Binding-site contacts:
Ligand atom C7 contacts residue ASN149 of chain 1.A at 3.1 Å.
Ligand atom N2 contacts residue ASN231 of chain 1.A at 3.2 Å (h-bond).
Ligand atom C7 contacts residue ASN231 of chain 1.A at 3.3 Å.
Ligand atom C8 contacts residue ASN149 of chain 1.A at 3.9 Å.
Ligand atom C2 contacts residue ASN231 of chain 1.A at 4.0 Å.
Ligand atom C2 contacts residue PRO289 of chain 1.A at 4.3 Å (hydrophobic).
Ligand atom C1 contacts residue ASN149 of chain 1.A at 1.4 Å.
Ligand atom O5 contacts residue ASN149 of chain 1.A at 2.4 Å (h-bond).
Ligand atom C8 contacts residue ILE233 of chain 1.A at 3.6 Å (hydrophobic).
Ligand atom O7 contacts residue ASN231 of chain 1.A at 3.1 Å.
Ligand atom O7 contacts residue LEU226 of chain 1.A at 4.0 Å.
Ligand atom O3 contacts residue PRO289 of chain 1.A at 3.7 Å.
Ligand atom C8 contacts residue VAL154 of chain 1.A at 4.1 Å (hydrophobic).
Ligand atom C4 contacts residue ASN149 of chain 1.A at 4.3 Å.
Ligand atom N2 contacts residue ASN149 of chain 1.A at 3.0 Å (h-bond).
Ligand atom C8 contacts residue VAL287 of chain 1.A at 3.9 Å (hydrophobic).
Ligand atom C5 contacts residue ASN149 of chain 1.A at 3.7 Å.
Ligand atom C3 contacts residue ASN231 of chain 1.A at 3.6 Å.
Ligand atom C2 contacts residue ASN149 of chain 1.A at 2.5 Å.
Ligand atom O7 contacts residue ASN149 of chain 1.A at 3.2 Å (h-bond).
Ligand atom C3 contacts residue ASN149 of chain 1.A at 3.8 Å.
Ligand atom O3 contacts residue ASN231 of chain 1.A at 3.3 Å (h-bond).
Ligand atom C8 contacts residue ASN231 of chain 1.A at 4.2 Å.

The small molecule below binds the protein below.
Small molecule (SMILES): CC(=O)N[C@@H]1[C@@H](O)[C@H](O)[C@@H](CO)O[C@H]1O

Sequence of chain 1.A:
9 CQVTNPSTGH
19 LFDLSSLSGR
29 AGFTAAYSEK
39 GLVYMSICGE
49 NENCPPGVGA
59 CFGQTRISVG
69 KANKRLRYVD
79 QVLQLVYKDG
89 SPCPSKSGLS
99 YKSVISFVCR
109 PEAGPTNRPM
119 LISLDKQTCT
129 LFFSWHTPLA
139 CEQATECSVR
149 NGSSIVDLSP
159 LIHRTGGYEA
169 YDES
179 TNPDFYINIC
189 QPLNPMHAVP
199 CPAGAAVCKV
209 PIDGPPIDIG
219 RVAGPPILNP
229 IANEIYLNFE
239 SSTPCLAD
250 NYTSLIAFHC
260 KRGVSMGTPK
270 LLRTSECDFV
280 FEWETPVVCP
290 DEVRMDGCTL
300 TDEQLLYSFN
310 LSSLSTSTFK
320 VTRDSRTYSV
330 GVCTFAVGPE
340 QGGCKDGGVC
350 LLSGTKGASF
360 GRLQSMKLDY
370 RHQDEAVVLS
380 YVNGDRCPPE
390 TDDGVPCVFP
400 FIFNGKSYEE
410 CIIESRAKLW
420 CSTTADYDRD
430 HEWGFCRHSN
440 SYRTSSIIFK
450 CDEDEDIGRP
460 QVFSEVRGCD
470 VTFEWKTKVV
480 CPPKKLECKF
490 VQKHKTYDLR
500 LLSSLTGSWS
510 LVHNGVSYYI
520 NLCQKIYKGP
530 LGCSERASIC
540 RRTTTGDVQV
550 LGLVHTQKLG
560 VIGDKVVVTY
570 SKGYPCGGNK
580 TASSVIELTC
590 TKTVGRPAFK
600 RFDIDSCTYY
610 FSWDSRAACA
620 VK